Binding-site contacts:
Ligand atom CE1 contacts residue PHE496 of chain 8.PA at 3.6 Å (hydrophobic).
Ligand atom C contacts residue ARG442 of chain 8.PA at 4.4 Å.
Ligand atom N contacts residue ASN492 of chain 8.PA at 3.3 Å (h-bond).
Ligand atom CD1 contacts residue ILE434 of chain 8.PA at 4.1 Å (hydrophobic).
Ligand atom CA contacts residue ARG442 of chain 8.PA at 3.6 Å.
Ligand atom CE1 contacts residue ILE434 of chain 8.PA at 3.9 Å (hydrophobic).
Ligand atom CD2 contacts residue ARG442 of chain 8.PA at 3.5 Å.
Ligand atom CZ contacts residue PHE496 of chain 8.PA at 3.9 Å (hydrophobic).
Ligand atom CB contacts residue GLY495 of chain 8.PA at 3.9 Å.
Ligand atom CE2 contacts residue ARG442 of chain 8.PA at 3.6 Å.
Ligand atom O contacts residue PRO438 of chain 8.PA at 4.0 Å.
Ligand atom CB contacts residue ASN492 of chain 8.PA at 3.8 Å.
Ligand atom CG contacts residue PHE496 of chain 8.PA at 4.0 Å (hydrophobic).
Ligand atom CG contacts residue ASN492 of chain 8.PA at 4.3 Å.
Ligand atom N contacts residue ARG442 of chain 8.PA at 4.2 Å.
Ligand atom CD1 contacts residue PRO438 of chain 8.PA at 4.4 Å (hydrophobic).
Ligand atom CA contacts residue ASN492 of chain 8.PA at 3.3 Å.
Ligand atom CD1 contacts residue ASN492 of chain 8.PA at 3.9 Å.
Ligand atom N contacts residue SER491 of chain 8.PA at 4.1 Å.
Ligand atom O contacts residue ASN492 of chain 8.PA at 4.2 Å.
Ligand atom C contacts residue ASN492 of chain 8.PA at 4.0 Å.
Ligand atom O contacts residue ARG442 of chain 8.PA at 4.3 Å.
Ligand atom CD1 contacts residue PHE496 of chain 8.PA at 3.7 Å (hydrophobic).
Ligand atom CE2 contacts residue PRO438 of chain 8.PA at 3.7 Å (hydrophobic).
Ligand atom CE1 contacts residue PRO438 of chain 8.PA at 3.8 Å (hydrophobic).
Ligand atom CG contacts residue GLY495 of chain 8.PA at 4.4 Å.
Ligand atom CZ contacts residue PRO438 of chain 8.PA at 3.4 Å (hydrophobic).
Ligand atom CB contacts residue PHE496 of chain 8.PA at 3.9 Å (hydrophobic).
Ligand atom CD2 contacts residue PRO438 of chain 8.PA at 4.4 Å (hydrophobic).

The small molecule below binds the protein below.
Small molecule (SMILES): N[C@@H](Cc1ccccc1)C(=O)NCC=O

Sequence of chain 8.PA:
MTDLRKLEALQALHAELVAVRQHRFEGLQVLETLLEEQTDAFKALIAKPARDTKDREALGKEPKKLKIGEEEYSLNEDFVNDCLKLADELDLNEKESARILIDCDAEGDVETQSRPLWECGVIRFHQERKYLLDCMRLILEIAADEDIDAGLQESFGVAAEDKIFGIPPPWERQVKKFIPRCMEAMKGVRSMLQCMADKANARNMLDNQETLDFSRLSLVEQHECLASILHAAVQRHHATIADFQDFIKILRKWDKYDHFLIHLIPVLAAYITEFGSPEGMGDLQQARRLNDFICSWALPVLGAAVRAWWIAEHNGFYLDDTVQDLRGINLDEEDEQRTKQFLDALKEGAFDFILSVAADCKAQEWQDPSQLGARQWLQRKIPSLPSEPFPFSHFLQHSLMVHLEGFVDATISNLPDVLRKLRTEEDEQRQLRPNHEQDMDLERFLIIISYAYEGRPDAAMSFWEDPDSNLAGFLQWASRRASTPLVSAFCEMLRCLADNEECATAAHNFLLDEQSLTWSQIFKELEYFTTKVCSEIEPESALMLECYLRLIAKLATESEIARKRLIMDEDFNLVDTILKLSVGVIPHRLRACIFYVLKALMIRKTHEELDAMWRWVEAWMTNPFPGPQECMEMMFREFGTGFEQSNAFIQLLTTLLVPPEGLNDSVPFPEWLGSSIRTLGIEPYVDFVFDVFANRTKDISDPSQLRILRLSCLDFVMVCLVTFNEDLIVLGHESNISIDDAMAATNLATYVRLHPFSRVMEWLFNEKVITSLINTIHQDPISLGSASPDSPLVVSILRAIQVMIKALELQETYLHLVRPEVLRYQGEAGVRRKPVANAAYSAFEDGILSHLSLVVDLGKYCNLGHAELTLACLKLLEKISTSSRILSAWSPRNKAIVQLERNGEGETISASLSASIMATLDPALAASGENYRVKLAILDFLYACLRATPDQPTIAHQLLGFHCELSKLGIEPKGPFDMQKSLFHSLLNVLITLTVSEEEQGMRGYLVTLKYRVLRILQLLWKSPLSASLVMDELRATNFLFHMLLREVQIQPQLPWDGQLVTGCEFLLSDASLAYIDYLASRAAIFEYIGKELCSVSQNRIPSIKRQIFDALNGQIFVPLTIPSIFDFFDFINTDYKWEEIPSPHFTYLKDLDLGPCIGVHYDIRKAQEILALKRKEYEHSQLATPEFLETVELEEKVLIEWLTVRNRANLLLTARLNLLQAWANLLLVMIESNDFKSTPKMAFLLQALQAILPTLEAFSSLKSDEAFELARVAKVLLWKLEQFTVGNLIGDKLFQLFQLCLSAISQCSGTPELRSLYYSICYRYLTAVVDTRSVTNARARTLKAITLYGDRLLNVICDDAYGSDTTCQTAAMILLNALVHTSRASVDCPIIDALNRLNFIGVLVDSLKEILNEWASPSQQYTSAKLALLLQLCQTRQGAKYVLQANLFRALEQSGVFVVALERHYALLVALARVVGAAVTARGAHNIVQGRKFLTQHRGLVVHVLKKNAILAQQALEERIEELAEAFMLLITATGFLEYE